Binding-site contacts:
Ligand atom O3A contacts residue GLY122 of chain 1.D at 2.7 Å (h-bond).
Ligand atom N7 contacts residue GLY124 of chain 1.D at 3.5 Å (h-bond).
Ligand atom PA contacts residue GLY122 of chain 1.D at 3.7 Å.
Ligand atom C2 contacts residue ILE325 of chain 1.D at 3.5 Å (hydrophobic).
Ligand atom O1A contacts residue GLY124 of chain 1.D at 2.5 Å (h-bond).
Ligand atom C5' contacts residue ARG370 of chain 1.D at 3.5 Å.
Ligand atom S1G contacts residue THR126 of chain 1.D at 2.8 Å (h-bond).
Ligand atom PB contacts residue ARG370 of chain 1.D at 3.6 Å.
Ligand atom O1B contacts residue LYS125 of chain 1.D at 2.5 Å (salt-bridge).
Ligand atom PB contacts residue GLY122 of chain 1.D at 3.7 Å.
Ligand atom O2B contacts residue ARG370 of chain 1.D at 3.5 Å (salt-bridge).
Ligand atom N7 contacts residue SER123 of chain 1.D at 3.6 Å.
Ligand atom N1 contacts residue ILE325 of chain 1.D at 3.7 Å.
Ligand atom O2G contacts residue GLU303 of chain 1.E at 3.6 Å.
Ligand atom C2 contacts residue LEU127 of chain 1.D at 3.6 Å (hydrophobic).
Ligand atom N6 contacts residue ILE79 of chain 1.D at 3.3 Å (h-bond).
Ligand atom O3B contacts residue ARG370 of chain 1.D at 3.4 Å (salt-bridge).
Ligand atom O2A contacts residue LEU127 of chain 1.D at 3.4 Å (h-bond).
Ligand atom C8 contacts residue GLY122 of chain 1.D at 3.0 Å.
Ligand atom C8 contacts residue GLY124 of chain 1.D at 3.6 Å.
Ligand atom O2B contacts residue THR126 of chain 1.D at 2.1 Å (h-bond).
Ligand atom O5' contacts residue ARG370 of chain 1.D at 2.5 Å (salt-bridge).
Ligand atom PA contacts residue ARG370 of chain 1.D at 3.5 Å.
Ligand atom C2 contacts residue TYR77 of chain 1.D at 3.6 Å (hydrophobic).
Ligand atom O3G contacts residue ARG307 of chain 1.E at 3.3 Å (salt-bridge).
Ligand atom PB contacts residue THR126 of chain 1.D at 3.5 Å.
Ligand atom N1 contacts residue TYR77 of chain 1.D at 3.4 Å (h-bond).
Ligand atom O3A contacts residue ARG370 of chain 1.D at 3.2 Å (salt-bridge).
Ligand atom O3G contacts residue GLU303 of chain 1.E at 3.5 Å.
Ligand atom PA contacts residue GLY124 of chain 1.D at 3.5 Å.
Ligand atom O1A contacts residue SER123 of chain 1.D at 3.2 Å (h-bond).
Ligand atom O2A contacts residue GLY124 of chain 1.D at 3.4 Å.
Ligand atom O1A contacts residue GLY122 of chain 1.D at 3.0 Å.
Ligand atom S1G contacts residue ASP184 of chain 1.D at 3.2 Å (salt-bridge).
Ligand atom N3 contacts residue LEU127 of chain 1.D at 3.5 Å.
Ligand atom C4 contacts residue LEU127 of chain 1.D at 3.6 Å (hydrophobic).
Ligand atom N7 contacts residue GLY122 of chain 1.D at 3.4 Å (h-bond).
Ligand atom O3B contacts residue THR121 of chain 1.D at 3.2 Å (h-bond).
Ligand atom O2A contacts residue THR126 of chain 1.D at 2.6 Å (h-bond).
Ligand atom O2A contacts residue LYS125 of chain 1.D at 3.0 Å (salt-bridge).

Sequence of chain 1.D:
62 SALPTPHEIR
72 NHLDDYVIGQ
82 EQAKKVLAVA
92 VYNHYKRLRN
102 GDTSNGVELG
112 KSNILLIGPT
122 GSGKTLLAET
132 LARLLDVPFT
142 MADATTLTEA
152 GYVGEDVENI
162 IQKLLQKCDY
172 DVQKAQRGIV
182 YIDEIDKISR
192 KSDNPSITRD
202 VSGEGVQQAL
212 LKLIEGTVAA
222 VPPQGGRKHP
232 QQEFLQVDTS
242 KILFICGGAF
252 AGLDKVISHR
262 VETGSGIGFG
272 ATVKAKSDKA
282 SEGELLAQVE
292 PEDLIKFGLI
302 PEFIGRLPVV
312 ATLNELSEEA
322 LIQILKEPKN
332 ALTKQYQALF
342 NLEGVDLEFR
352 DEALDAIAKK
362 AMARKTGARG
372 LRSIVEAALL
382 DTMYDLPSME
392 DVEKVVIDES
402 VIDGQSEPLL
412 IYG

A small-molecule ligand and the protein it binds are described below.
Small molecule (SMILES): Nc1ncnc2c1ncn2[C@@H]1O[C@H](COP(=O)(O)OP(=O)(O)OP(O)(O)=S)[C@@H](O)[C@H]1O

Sequence of chain 1.E:
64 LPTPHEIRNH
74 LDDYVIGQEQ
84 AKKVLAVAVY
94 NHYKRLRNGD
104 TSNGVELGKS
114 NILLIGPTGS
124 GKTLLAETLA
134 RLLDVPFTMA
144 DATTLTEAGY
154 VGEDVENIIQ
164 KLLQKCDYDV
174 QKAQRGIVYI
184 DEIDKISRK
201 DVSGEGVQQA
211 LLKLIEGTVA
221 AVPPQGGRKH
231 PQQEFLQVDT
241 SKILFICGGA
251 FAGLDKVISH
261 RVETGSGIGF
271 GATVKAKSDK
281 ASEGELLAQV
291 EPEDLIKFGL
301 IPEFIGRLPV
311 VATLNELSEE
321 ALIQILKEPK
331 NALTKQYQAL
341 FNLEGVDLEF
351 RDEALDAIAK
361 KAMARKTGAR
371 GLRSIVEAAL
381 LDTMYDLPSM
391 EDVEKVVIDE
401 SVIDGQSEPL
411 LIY